Sequence of chain 1.K:
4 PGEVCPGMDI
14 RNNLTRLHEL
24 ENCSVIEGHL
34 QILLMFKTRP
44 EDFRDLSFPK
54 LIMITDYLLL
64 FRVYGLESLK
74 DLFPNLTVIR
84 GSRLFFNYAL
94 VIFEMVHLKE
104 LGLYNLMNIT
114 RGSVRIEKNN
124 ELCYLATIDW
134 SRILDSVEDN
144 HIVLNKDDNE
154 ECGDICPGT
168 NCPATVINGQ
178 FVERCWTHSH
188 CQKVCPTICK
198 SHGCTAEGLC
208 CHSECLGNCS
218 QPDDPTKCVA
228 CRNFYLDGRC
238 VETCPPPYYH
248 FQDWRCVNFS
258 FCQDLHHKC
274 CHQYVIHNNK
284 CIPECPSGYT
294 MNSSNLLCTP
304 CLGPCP

This protein binds this small molecule.
Small molecule (SMILES): CC(=O)N[C@H]1[C@H](O[C@H]2[C@H](O)[C@@H](NC(C)=O)CO[C@@H]2CO[C@@H]2O[C@@H](C)[C@@H](O)[C@@H](O)[C@@H]2O)O[C@H](CO)[C@@H](O[C@@H]2O[C@H](CO[C@H]3O[C@H](CO)[C@@H](O)[C@H](O)[C@@H]3O)[C@@H](O)[C@H](O)[C@@H]2O)[C@@H]1O

Sequence of chain 1.I:
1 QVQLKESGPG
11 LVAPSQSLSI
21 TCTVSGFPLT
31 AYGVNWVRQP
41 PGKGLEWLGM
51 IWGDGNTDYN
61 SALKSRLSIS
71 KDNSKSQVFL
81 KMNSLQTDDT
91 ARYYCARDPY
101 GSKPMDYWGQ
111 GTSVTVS

Binding-site contacts:
Ligand atom O7 contacts residue ASN255 of chain 1.K at 3.3 Å (h-bond).
Ligand atom O5 contacts residue ASN255 of chain 1.K at 2.3 Å (h-bond).
Ligand atom C6 contacts residue VAL254 of chain 1.K at 3.7 Å (hydrophobic).
Ligand atom C5 contacts residue ASN255 of chain 1.K at 3.6 Å.
Ligand atom C7 contacts residue ASN255 of chain 1.K at 3.3 Å.
Ligand atom C4 contacts residue ASN255 of chain 1.K at 4.2 Å.
Ligand atom C6 contacts residue CYS253 of chain 1.K at 4.2 Å (hydrophobic).
Ligand atom N2 contacts residue SER257 of chain 1.K at 4.2 Å.
Ligand atom C6 contacts residue PHE258 of chain 1.K at 3.7 Å (hydrophobic).
Ligand atom C5 contacts residue PHE258 of chain 1.K at 4.2 Å (hydrophobic).
Ligand atom O4 contacts residue ARG252 of chain 1.K at 4.2 Å.
Ligand atom C7 contacts residue ASN56 of chain 1.I at 4.2 Å.
Ligand atom C2 contacts residue ASN255 of chain 1.K at 2.5 Å.
Ligand atom C8 contacts residue ASN255 of chain 1.K at 4.4 Å.
Ligand atom C1 contacts residue ASN255 of chain 1.K at 1.4 Å.
Ligand atom O7 contacts residue ASP54 of chain 1.I at 4.3 Å.
Ligand atom N2 contacts residue ASN255 of chain 1.K at 3.0 Å (h-bond).
Ligand atom O5 contacts residue PHE258 of chain 1.K at 3.8 Å.
Ligand atom O6 contacts residue ASP54 of chain 1.I at 4.2 Å.
Ligand atom O7 contacts residue ASN56 of chain 1.I at 3.0 Å (h-bond).
Ligand atom C6 contacts residue ARG252 of chain 1.K at 3.6 Å.
Ligand atom C1 contacts residue SER257 of chain 1.K at 3.9 Å.
Ligand atom C3 contacts residue ASN255 of chain 1.K at 3.8 Å.